Sequence of chain 1.A:
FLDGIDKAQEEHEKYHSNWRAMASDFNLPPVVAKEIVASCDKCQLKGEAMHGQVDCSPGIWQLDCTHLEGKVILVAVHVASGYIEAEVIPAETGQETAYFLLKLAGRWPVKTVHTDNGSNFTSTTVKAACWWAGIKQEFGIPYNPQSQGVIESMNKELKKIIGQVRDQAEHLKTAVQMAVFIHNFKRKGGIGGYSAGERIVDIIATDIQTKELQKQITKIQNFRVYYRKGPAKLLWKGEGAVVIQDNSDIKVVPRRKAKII

Binding-site contacts:
Ligand atom CAT contacts residue MG1 of chain 1.G at 2.6 Å.
Ligand atom CBB contacts residue ASN212 of chain 1.A at 3.8 Å.
Ligand atom OAX contacts residue ASP159 of chain 1.A at 2.6 Å (salt-bridge).
Ligand atom CAK contacts residue PRO240 of chain 1.A at 3.9 Å (hydrophobic).
Ligand atom NAS contacts residue MG1 of chain 1.G at 1.9 Å.
Ligand atom CAF contacts residue GLN241 of chain 1.A at 3.7 Å.
Ligand atom FAG contacts residue GLN241 of chain 1.A at 2.9 Å.
Ligand atom OAW contacts residue ASP159 of chain 1.A at 3.7 Å.
Ligand atom NAU contacts residue ASP211 of chain 1.A at 3.6 Å (salt-bridge).
Ligand atom OAX contacts residue ASP211 of chain 1.A at 3.3 Å (salt-bridge).
Ligand atom NAU contacts residue GLU247 of chain 1.A at 3.4 Å (salt-bridge).
Ligand atom OAW contacts residue MG1 of chain 1.H at 1.7 Å.
Ligand atom OBE contacts residue ASN212 of chain 1.A at 3.7 Å.
Ligand atom CAR contacts residue ASP211 of chain 1.A at 3.0 Å.
Ligand atom OAW contacts residue GLU247 of chain 1.A at 2.2 Å (salt-bridge).
Ligand atom NAU contacts residue ASP159 of chain 1.A at 3.8 Å.
Ligand atom CBA contacts residue ASN212 of chain 1.A at 3.3 Å.
Ligand atom CBC contacts residue ASN212 of chain 1.A at 3.5 Å.
Ligand atom OBE contacts residue PRO237 of chain 1.A at 3.8 Å.
Ligand atom CAD contacts residue PRO240 of chain 1.A at 3.6 Å (hydrophobic).
Ligand atom CAF contacts residue PRO240 of chain 1.A at 3.9 Å (hydrophobic).
Ligand atom CBC contacts residue TYR238 of chain 1.A at 3.7 Å (hydrophobic).
Ligand atom CBB contacts residue TYR238 of chain 1.A at 3.5 Å (hydrophobic).
Ligand atom CAV contacts residue GLU247 of chain 1.A at 3.3 Å.
Ligand atom NAU contacts residue MG1 of chain 1.G at 2.6 Å.
Ligand atom OAX contacts residue MG1 of chain 1.G at 1.9 Å.
Ligand atom CAE contacts residue PRO240 of chain 1.A at 3.6 Å (hydrophobic).
Ligand atom OAL contacts residue PRO240 of chain 1.A at 3.8 Å.
Ligand atom CAV contacts residue MG1 of chain 1.H at 2.5 Å.
Ligand atom NAJ contacts residue GLU247 of chain 1.A at 3.6 Å.
Ligand atom CAR contacts residue MG1 of chain 1.G at 3.0 Å.
Ligand atom OAX contacts residue GLU247 of chain 1.A at 2.9 Å (salt-bridge).
Ligand atom OAX contacts residue MG1 of chain 1.H at 2.1 Å.
Ligand atom CAM contacts residue MG1 of chain 1.H at 3.8 Å.
Ligand atom CBD contacts residue TYR238 of chain 1.A at 3.5 Å (hydrophobic).
Ligand atom FAH contacts residue GLU247 of chain 1.A at 2.9 Å.
Ligand atom NAU contacts residue MG1 of chain 1.H at 2.6 Å.
Ligand atom CAT contacts residue ASP211 of chain 1.A at 3.2 Å.
Ligand atom CAB contacts residue PRO240 of chain 1.A at 3.9 Å (hydrophobic).
Ligand atom NAS contacts residue ASP211 of chain 1.A at 2.4 Å (salt-bridge).

The protein below binds the small molecule below.
Small molecule (SMILES): Nc1c(C(=O)NCc2ccc(F)cc2F)c(=O)n(O)c2ncc(CCCCCCO)cc12